Sequence of chain 1.D:
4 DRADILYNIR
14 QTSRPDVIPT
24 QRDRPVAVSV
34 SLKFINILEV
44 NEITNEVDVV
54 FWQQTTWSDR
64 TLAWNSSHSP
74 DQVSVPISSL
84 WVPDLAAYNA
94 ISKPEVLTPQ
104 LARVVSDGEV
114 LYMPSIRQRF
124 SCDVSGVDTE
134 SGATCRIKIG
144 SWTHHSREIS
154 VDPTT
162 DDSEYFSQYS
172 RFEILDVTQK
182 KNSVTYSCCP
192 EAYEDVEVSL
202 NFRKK

This small molecule binds to this protein.
Small molecule (SMILES): Clc1ccc(CC2(COc3cccnc3)CCNCC2)cc1Cl

Binding-site contacts:
Ligand atom CAM contacts residue TRP145 of chain 1.C at 3.5 Å (hydrophobic).
Ligand atom CAC contacts residue TYR91 of chain 1.C at 3.6 Å (hydrophobic).
Ligand atom CAD contacts residue TYR194 of chain 1.C at 3.5 Å (hydrophobic).
Ligand atom CAJ contacts residue ARG106 of chain 1.D at 3.6 Å.
Ligand atom CAN contacts residue TYR194 of chain 1.C at 3.9 Å (hydrophobic).
Ligand atom NAB contacts residue TRP145 of chain 1.C at 3.9 Å.
Ligand atom CAR contacts residue MET116 of chain 1.D at 3.2 Å (hydrophobic).
Ligand atom NAL contacts residue TRP145 of chain 1.C at 3.8 Å.
Ligand atom CAV contacts residue TYR187 of chain 1.C at 3.5 Å (hydrophobic).
Ligand atom CAQ contacts residue MET116 of chain 1.D at 3.2 Å (hydrophobic).
Ligand atom NAL contacts residue THR146 of chain 1.C at 4.0 Å.
Ligand atom NAL contacts residue MET116 of chain 1.D at 3.8 Å.
Ligand atom CAP contacts residue CYS190 of chain 1.C at 3.7 Å (hydrophobic).
Ligand atom CAH contacts residue TRP145 of chain 1.C at 3.2 Å (hydrophobic).
Ligand atom NAB contacts residue TYR187 of chain 1.C at 3.7 Å.
Ligand atom CAI contacts residue TRP145 of chain 1.C at 3.9 Å (hydrophobic).
Ligand atom CAA contacts residue TYR187 of chain 1.C at 3.7 Å (hydrophobic).
Ligand atom CLS contacts residue GLN57 of chain 1.D at 3.4 Å.
Ligand atom CAN contacts residue TYR187 of chain 1.C at 3.9 Å (hydrophobic).
Ligand atom CAK contacts residue THR146 of chain 1.C at 3.8 Å.
Ligand atom CAK contacts residue LEU114 of chain 1.D at 3.8 Å (hydrophobic).
Ligand atom CAR contacts residue CYS189 of chain 1.C at 3.3 Å (hydrophobic).
Ligand atom OAG contacts residue TRP145 of chain 1.C at 3.1 Å (h-bond).
Ligand atom CAC contacts residue TRP145 of chain 1.C at 3.2 Å (hydrophobic).
Ligand atom CLU contacts residue TYR166 of chain 1.D at 3.5 Å.
Ligand atom CAF contacts residue TRP145 of chain 1.C at 3.3 Å (hydrophobic).
Ligand atom CAI contacts residue LEU114 of chain 1.D at 3.9 Å (hydrophobic).
Ligand atom CAD contacts residue TRP145 of chain 1.C at 3.8 Å (hydrophobic).
Ligand atom CAQ contacts residue CYS189 of chain 1.C at 3.2 Å (hydrophobic).
Ligand atom CAT contacts residue MET116 of chain 1.D at 4.0 Å (hydrophobic).
Ligand atom CAQ contacts residue CYS190 of chain 1.C at 3.9 Å (hydrophobic).
Ligand atom CAW contacts residue TYR187 of chain 1.C at 3.4 Å (hydrophobic).
Ligand atom CAA contacts residue TRP145 of chain 1.C at 3.4 Å (hydrophobic).
Ligand atom CAC contacts residue SER144 of chain 1.C at 3.6 Å.
Ligand atom CAP contacts residue CYS189 of chain 1.C at 3.6 Å (hydrophobic).
Ligand atom CAJ contacts residue LEU114 of chain 1.D at 3.6 Å (hydrophobic).
Ligand atom CAT contacts residue CYS189 of chain 1.C at 3.7 Å (hydrophobic).
Ligand atom CLS contacts residue MET116 of chain 1.D at 3.2 Å.
Ligand atom CLS contacts residue LYS36 of chain 1.D at 3.8 Å.
Ligand atom NAB contacts residue TYR91 of chain 1.C at 3.2 Å.

Sequence of chain 1.C:
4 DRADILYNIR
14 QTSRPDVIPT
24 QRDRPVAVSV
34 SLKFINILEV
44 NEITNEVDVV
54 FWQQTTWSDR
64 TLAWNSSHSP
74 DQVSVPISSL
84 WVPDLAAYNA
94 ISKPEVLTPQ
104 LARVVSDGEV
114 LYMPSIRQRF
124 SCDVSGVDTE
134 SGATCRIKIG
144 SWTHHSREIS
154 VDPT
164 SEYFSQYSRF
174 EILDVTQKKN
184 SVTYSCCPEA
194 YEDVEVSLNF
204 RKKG